A protein and the small-molecule ligand that binds it are described below.
Small molecule (SMILES): CC(=O)N[C@H]1[C@H]([C@H](O)[C@H](O)CO)O[C@@](O[C@@H]2[C@@H](O)[C@H](O)O[C@H](CO)[C@@H]2O)(C(=O)O)C[C@@H]1O

Sequence of chain 3.C:
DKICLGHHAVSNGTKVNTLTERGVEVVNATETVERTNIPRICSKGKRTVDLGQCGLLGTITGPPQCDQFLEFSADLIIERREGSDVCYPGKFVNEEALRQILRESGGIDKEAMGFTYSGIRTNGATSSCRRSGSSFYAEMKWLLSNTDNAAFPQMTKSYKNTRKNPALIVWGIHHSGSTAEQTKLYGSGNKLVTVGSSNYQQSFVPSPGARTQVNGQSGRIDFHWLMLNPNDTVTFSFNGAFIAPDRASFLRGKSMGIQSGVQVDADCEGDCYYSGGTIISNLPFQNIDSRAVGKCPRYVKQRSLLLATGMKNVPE

Binding-site contacts:
Ligand atom C9 contacts residue TRP142 of chain 3.C at 3.9 Å (hydrophobic).
Ligand atom O9 contacts residue TYR88 of chain 3.C at 3.0 Å (h-bond).
Ligand atom C4 contacts residue ALA125 of chain 3.C at 3.4 Å (hydrophobic).
Ligand atom C7 contacts residue TRP142 of chain 3.C at 3.7 Å (hydrophobic).
Ligand atom O8 contacts residue GLN217 of chain 3.C at 3.0 Å (h-bond).
Ligand atom C6 contacts residue GLY216 of chain 3.C at 3.9 Å.
Ligand atom C1 contacts residue THR126 of chain 3.C at 3.4 Å.
Ligand atom C8 contacts residue TYR88 of chain 3.C at 4.0 Å (hydrophobic).
Ligand atom C11 contacts residue TRP142 of chain 3.C at 3.7 Å (hydrophobic).
Ligand atom O1A contacts residue GLN217 of chain 3.C at 3.6 Å (h-bond).
Ligand atom C11 contacts residue LEU144 of chain 3.C at 3.8 Å (hydrophobic).
Ligand atom O1B contacts residue GLN217 of chain 3.C at 2.6 Å (h-bond).
Ligand atom O4 contacts residue ALA125 of chain 3.C at 3.8 Å.
Ligand atom C8 contacts residue TRP142 of chain 3.C at 4.0 Å (hydrophobic).
Ligand atom C9 contacts residue GLU181 of chain 3.C at 3.3 Å.
Ligand atom O7 contacts residue LEU185 of chain 3.C at 3.5 Å.
Ligand atom C8 contacts residue GLU181 of chain 3.C at 3.8 Å.
Ligand atom C1 contacts residue SER127 of chain 3.C at 3.9 Å.
Ligand atom O1A contacts residue THR126 of chain 3.C at 3.3 Å (h-bond).
Ligand atom C11 contacts residue GLY124 of chain 3.C at 3.7 Å.
Ligand atom C9 contacts residue TYR88 of chain 3.C at 3.5 Å (hydrophobic).
Ligand atom C10 contacts residue ALA125 of chain 3.C at 3.7 Å (hydrophobic).
Ligand atom O1B contacts residue THR126 of chain 3.C at 2.8 Å (h-bond).
Ligand atom O7 contacts residue GLU181 of chain 3.C at 4.1 Å.
Ligand atom O9 contacts residue HIS174 of chain 3.C at 3.2 Å (h-bond).
Ligand atom C11 contacts residue ALA125 of chain 3.C at 3.7 Å (hydrophobic).
Ligand atom O10 contacts residue LEU185 of chain 3.C at 3.3 Å.
Ligand atom C10 contacts residue TRP142 of chain 3.C at 4.0 Å (hydrophobic).
Ligand atom C1 contacts residue GLN217 of chain 3.C at 3.2 Å.
Ligand atom N5 contacts residue TRP142 of chain 3.C at 3.9 Å.
Ligand atom C5 contacts residue GLY216 of chain 3.C at 4.0 Å.
Ligand atom O8 contacts residue TYR88 of chain 3.C at 3.3 Å.
Ligand atom C9 contacts residue HIS174 of chain 3.C at 3.3 Å.
Ligand atom C9 contacts residue LEU185 of chain 3.C at 4.0 Å (hydrophobic).
Ligand atom C5 contacts residue ALA125 of chain 3.C at 3.5 Å (hydrophobic).
Ligand atom O8 contacts residue TRP142 of chain 3.C at 3.8 Å.
Ligand atom C8 contacts residue GLN217 of chain 3.C at 4.0 Å.
Ligand atom N5 contacts residue ALA125 of chain 3.C at 2.7 Å (h-bond).
Ligand atom O9 contacts residue GLU181 of chain 3.C at 2.7 Å (salt-bridge).
Ligand atom O1A contacts residue SER127 of chain 3.C at 2.9 Å (h-bond).